Sequence of chain 1.A:
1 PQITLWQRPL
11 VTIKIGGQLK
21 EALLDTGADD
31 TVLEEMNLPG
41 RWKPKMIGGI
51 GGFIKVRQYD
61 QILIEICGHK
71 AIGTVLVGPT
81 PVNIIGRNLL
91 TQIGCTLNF

Sequence of chain 1.B:
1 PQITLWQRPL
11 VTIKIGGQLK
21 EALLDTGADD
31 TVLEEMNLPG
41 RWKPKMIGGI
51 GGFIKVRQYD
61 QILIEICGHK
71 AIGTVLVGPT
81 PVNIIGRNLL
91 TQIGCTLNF

The small molecule below binds the protein below.
Small molecule (SMILES): CC(C)(C)OC(=O)N[C@@H](Cc1ccccc1)C(=O)C[C@@H](Cc1ccccc1)C(=O)N[C@@H](CCC(N)=O)C(=O)N[C@@H](Cc1ccccc1)C(N)=O

Binding-site contacts:
Ligand atom C24 contacts residue GLY49 of chain 1.B at 3.4 Å.
Ligand atom O29 contacts residue GLY49 of chain 1.B at 3.4 Å.
Ligand atom O35 contacts residue ASP29 of chain 1.B at 3.0 Å (salt-bridge).
Ligand atom N50 contacts residue ASP30 of chain 1.B at 3.1 Å (salt-bridge).
Ligand atom O49 contacts residue ILE47 of chain 1.B at 3.1 Å.
Ligand atom N36 contacts residue ASP30 of chain 1.B at 3.2 Å (salt-bridge).
Ligand atom C21 contacts residue ASP25 of chain 1.A at 3.2 Å.
Ligand atom N30 contacts residue GLY27 of chain 1.B at 2.9 Å (h-bond).
Ligand atom O7 contacts residue ILE50 of chain 1.B at 3.0 Å.
Ligand atom C43 contacts residue GLY48 of chain 1.B at 3.3 Å.
Ligand atom N36 contacts residue ILE47 of chain 1.B at 3.4 Å.
Ligand atom C46 contacts residue PHE53 of chain 1.B at 3.2 Å (hydrophobic).
Ligand atom C28 contacts residue GLY27 of chain 1.B at 3.5 Å.
Ligand atom O18 contacts residue ASP25 of chain 1.B at 2.7 Å (salt-bridge).
Ligand atom C23 contacts residue ILE84 of chain 1.A at 3.5 Å (hydrophobic).
Ligand atom C20 contacts residue GLY27 of chain 1.B at 3.2 Å.
Ligand atom O35 contacts residue ALA28 of chain 1.B at 3.5 Å.
Ligand atom C41 contacts residue ARG8 of chain 1.A at 2.8 Å.
Ligand atom O18 contacts residue ASP25 of chain 1.A at 2.8 Å (salt-bridge).
Ligand atom N8 contacts residue GLY27 of chain 1.A at 3.0 Å (h-bond).
Ligand atom C12 contacts residue GLY27 of chain 1.A at 3.0 Å.
Ligand atom C31 contacts residue GLY48 of chain 1.B at 3.3 Å.
Ligand atom N39 contacts residue GLY48 of chain 1.B at 3.0 Å (h-bond).
Ligand atom C4 contacts residue ILE50 of chain 1.B at 3.4 Å (hydrophobic).
Ligand atom C19 contacts residue ASP25 of chain 1.A at 3.4 Å.
Ligand atom C41 contacts residue ASP29 of chain 1.B at 3.3 Å.
Ligand atom C24 contacts residue ILE50 of chain 1.B at 3.4 Å (hydrophobic).
Ligand atom O38 contacts residue ASP29 of chain 1.B at 2.9 Å (salt-bridge).
Ligand atom C10 contacts residue ASP25 of chain 1.B at 3.2 Å.
Ligand atom C45 contacts residue PHE53 of chain 1.B at 3.4 Å (hydrophobic).
Ligand atom C44 contacts residue GLY48 of chain 1.B at 3.5 Å.
Ligand atom C17 contacts residue ASP25 of chain 1.B at 3.2 Å.
Ligand atom C20 contacts residue ASP25 of chain 1.A at 3.5 Å.
Ligand atom O38 contacts residue GLY27 of chain 1.B at 3.3 Å (h-bond).
Ligand atom C3 contacts residue GLY48 of chain 1.A at 3.1 Å.
Ligand atom C21 contacts residue GLY27 of chain 1.B at 3.5 Å.
Ligand atom O35 contacts residue ASP30 of chain 1.B at 2.8 Å (salt-bridge).
Ligand atom O49 contacts residue GLY48 of chain 1.B at 2.6 Å (h-bond).
Ligand atom C40 contacts residue ASP29 of chain 1.B at 3.3 Å.
Ligand atom C10 contacts residue GLY27 of chain 1.A at 3.4 Å.